Binding-site contacts:
Ligand atom C contacts residue SER5 of chain 1.E at 4.3 Å.
Ligand atom OG1 contacts residue GLN3 of chain 1.E at 3.5 Å (h-bond).
Ligand atom N contacts residue ALA2 of chain 2.A at 3.8 Å.
Ligand atom CB contacts residue ALA2 of chain 1.E at 3.9 Å (hydrophobic).
Ligand atom OG1 contacts residue SER5 of chain 1.E at 3.0 Å (h-bond).
Ligand atom C contacts residue VAL4 of chain 1.E at 3.5 Å (hydrophobic).
Ligand atom CB contacts residue VAL4 of chain 1.E at 3.9 Å (hydrophobic).
Ligand atom C contacts residue ALA2 of chain 1.E at 3.5 Å (hydrophobic).
Ligand atom OG1 contacts residue GLN43 of chain 1.E at 4.0 Å.
Ligand atom CA contacts residue GLY1 of chain 1.E at 4.0 Å.
Ligand atom N contacts residue SER5 of chain 1.E at 4.5 Å.
Ligand atom N contacts residue VAL4 of chain 1.E at 4.4 Å.
Ligand atom C contacts residue VAL4 of chain 1.E at 4.1 Å (hydrophobic).
Ligand atom CA contacts residue VAL4 of chain 1.E at 3.8 Å (hydrophobic).
Ligand atom O contacts residue SER6 of chain 1.E at 3.7 Å.
Ligand atom OG1 contacts residue VAL4 of chain 1.E at 3.4 Å (h-bond).
Ligand atom O contacts residue SER5 of chain 1.E at 3.8 Å.
Ligand atom N contacts residue GLN3 of chain 1.E at 4.3 Å.
Ligand atom N contacts residue ALA1 of chain 2.A at 3.9 Å.
Ligand atom N contacts residue GLN3 of chain 1.E at 4.2 Å.
Ligand atom O contacts residue VAL4 of chain 1.E at 2.9 Å (h-bond).
Ligand atom O contacts residue ALA2 of chain 1.E at 3.5 Å (h-bond).
Ligand atom O contacts residue VAL4 of chain 1.E at 4.4 Å.
Ligand atom CB contacts residue ALA1 of chain 2.A at 4.3 Å (hydrophobic).
Ligand atom C contacts residue GLN3 of chain 1.E at 3.7 Å.
Ligand atom CB contacts residue GLY1 of chain 1.E at 3.6 Å.
Ligand atom OG contacts residue ALA2 of chain 1.E at 4.3 Å.
Ligand atom OG contacts residue GLN3 of chain 1.E at 3.3 Å (h-bond).
Ligand atom CB contacts residue VAL4 of chain 1.E at 4.2 Å (hydrophobic).
Ligand atom OG contacts residue VAL4 of chain 1.E at 4.1 Å.
Ligand atom CB contacts residue SER5 of chain 1.E at 4.2 Å.
Ligand atom N contacts residue ALA2 of chain 1.E at 3.2 Å (h-bond).
Ligand atom N contacts residue VAL4 of chain 1.E at 2.8 Å (h-bond).
Ligand atom CA contacts residue ALA2 of chain 1.E at 3.2 Å (hydrophobic).
Ligand atom CA contacts residue VAL4 of chain 1.E at 3.3 Å (hydrophobic).
Ligand atom CB contacts residue GLN3 of chain 1.E at 4.4 Å.
Ligand atom CA contacts residue GLN3 of chain 1.E at 4.2 Å.
Ligand atom O contacts residue GLN3 of chain 1.E at 3.2 Å (h-bond).

Sequence of chain 2.A:
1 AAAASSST

The protein below binds the small molecule below.
Small molecule (SMILES): CCNC(=O)[C@H](C)NC(=O)[C@H](C)NC(=O)[C@H](C)N.C[C@@H](O)[C@@H](C=O)NC(=O)[C@H](CO)NC(=O)[C@H](CO)NC(=O)[C@@H](N)CO

Sequence of chain 1.E:
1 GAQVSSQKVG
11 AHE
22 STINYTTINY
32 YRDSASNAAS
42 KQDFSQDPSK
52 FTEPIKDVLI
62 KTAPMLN